A small-molecule ligand and the protein it binds are described below.
Small molecule (SMILES): CCCCNC(=N)NO

Binding-site contacts:
Ligand atom NH2 contacts residue HEM1 of chain 1.I at 3.5 Å.
Ligand atom C1 contacts residue GLU294 of chain 1.B at 3.9 Å.
Ligand atom OH contacts residue GLY288 of chain 1.B at 3.0 Å (h-bond).
Ligand atom NH2 contacts residue PRO267 of chain 1.B at 3.9 Å.
Ligand atom NH2 contacts residue TRP289 of chain 1.B at 3.0 Å (h-bond).
Ligand atom C3 contacts residue VAL269 of chain 1.B at 4.5 Å (hydrophobic).
Ligand atom C2 contacts residue GLU294 of chain 1.B at 3.7 Å.
Ligand atom C3 contacts residue PRO267 of chain 1.B at 4.2 Å (hydrophobic).
Ligand atom C2 contacts residue VAL269 of chain 1.B at 3.7 Å (hydrophobic).
Ligand atom C3 contacts residue GLN180 of chain 1.B at 4.3 Å.
Ligand atom OH contacts residue HEM1 of chain 1.I at 3.4 Å.
Ligand atom C4 contacts residue VAL269 of chain 1.B at 4.0 Å (hydrophobic).
Ligand atom C1 contacts residue VAL269 of chain 1.B at 3.6 Å (hydrophobic).
Ligand atom NH1 contacts residue TRP289 of chain 1.B at 4.5 Å.
Ligand atom NH2 contacts residue GLU294 of chain 1.B at 3.0 Å (salt-bridge).
Ligand atom CZ contacts residue PRO267 of chain 1.B at 4.0 Å (hydrophobic).
Ligand atom NE contacts residue PRO267 of chain 1.B at 4.4 Å.
Ligand atom CZ contacts residue TRP289 of chain 1.B at 4.2 Å (hydrophobic).
Ligand atom C4 contacts residue GLN180 of chain 1.B at 3.6 Å.
Ligand atom NH1 contacts residue GLY288 of chain 1.B at 4.2 Å.
Ligand atom C3 contacts residue GLU294 of chain 1.B at 3.2 Å.
Ligand atom OH contacts residue PRO267 of chain 1.B at 3.8 Å.
Ligand atom NE contacts residue GLU294 of chain 1.B at 3.0 Å (salt-bridge).
Ligand atom C4 contacts residue PRO267 of chain 1.B at 3.4 Å (hydrophobic).
Ligand atom CZ contacts residue HEM1 of chain 1.I at 3.8 Å.
Ligand atom C1 contacts residue HEM1 of chain 1.I at 3.9 Å.
Ligand atom NH2 contacts residue TYR290 of chain 1.B at 4.1 Å.
Ligand atom NH1 contacts residue PRO267 of chain 1.B at 4.1 Å.
Ligand atom C2 contacts residue HEM1 of chain 1.I at 3.6 Å.
Ligand atom CZ contacts residue GLU294 of chain 1.B at 3.7 Å.
Ligand atom OH contacts residue SER287 of chain 1.B at 4.0 Å.
Ligand atom NE contacts residue HEM1 of chain 1.I at 3.9 Å.
Ligand atom C4 contacts residue ALA268 of chain 1.B at 4.0 Å (hydrophobic).
Ligand atom OH contacts residue TRP289 of chain 1.B at 3.6 Å.
Ligand atom NH1 contacts residue HEM1 of chain 1.I at 3.7 Å.
Ligand atom C4 contacts residue GLU294 of chain 1.B at 4.3 Å.

Sequence of chain 1.B:
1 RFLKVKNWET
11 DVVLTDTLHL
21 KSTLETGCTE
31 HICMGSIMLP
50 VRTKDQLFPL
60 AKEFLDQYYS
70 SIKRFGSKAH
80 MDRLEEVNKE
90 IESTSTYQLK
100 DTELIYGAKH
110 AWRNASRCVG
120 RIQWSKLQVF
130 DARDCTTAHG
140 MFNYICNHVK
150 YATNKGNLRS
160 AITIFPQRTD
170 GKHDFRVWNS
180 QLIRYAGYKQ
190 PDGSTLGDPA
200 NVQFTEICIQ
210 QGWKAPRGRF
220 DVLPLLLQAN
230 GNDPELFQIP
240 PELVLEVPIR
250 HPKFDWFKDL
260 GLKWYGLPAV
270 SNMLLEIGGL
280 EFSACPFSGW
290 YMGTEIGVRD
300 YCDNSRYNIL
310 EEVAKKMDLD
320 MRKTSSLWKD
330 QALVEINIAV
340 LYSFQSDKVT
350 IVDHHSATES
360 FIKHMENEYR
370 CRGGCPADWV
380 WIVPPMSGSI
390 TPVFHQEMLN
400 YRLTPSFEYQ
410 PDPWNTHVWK